Binding-site contacts:
Ligand atom C2 contacts residue TYR271 of chain 1.C at 4.0 Å (hydrophobic).
Ligand atom O6 contacts residue SER429 of chain 1.C at 3.1 Å (h-bond).
Ligand atom C7 contacts residue ASN430 of chain 1.C at 3.8 Å.
Ligand atom O3 contacts residue TYR271 of chain 1.C at 3.9 Å.
Ligand atom C1 contacts residue TYR271 of chain 1.C at 4.0 Å (hydrophobic).
Ligand atom C7 contacts residue TYR271 of chain 1.C at 4.3 Å (hydrophobic).
Ligand atom O7 contacts residue GLU396 of chain 1.C at 4.5 Å.
Ligand atom C4 contacts residue TYR271 of chain 1.C at 4.0 Å (hydrophobic).
Ligand atom C1 contacts residue ASN430 of chain 1.C at 1.4 Å.
Ligand atom C6 contacts residue TYR271 of chain 1.C at 4.3 Å (hydrophobic).
Ligand atom C3 contacts residue ASN430 of chain 1.C at 3.8 Å.
Ligand atom C5 contacts residue ASN430 of chain 1.C at 3.6 Å.
Ligand atom O7 contacts residue TYR271 of chain 1.C at 3.3 Å.
Ligand atom C5 contacts residue TYR271 of chain 1.C at 4.0 Å (hydrophobic).
Ligand atom C6 contacts residue SER429 of chain 1.C at 3.5 Å.
Ligand atom O6 contacts residue TYR271 of chain 1.C at 3.5 Å (h-bond).
Ligand atom O6 contacts residue ASN430 of chain 1.C at 4.5 Å.
Ligand atom O5 contacts residue ASN430 of chain 1.C at 2.3 Å (h-bond).
Ligand atom C3 contacts residue TYR271 of chain 1.C at 3.7 Å (hydrophobic).
Ligand atom C5 contacts residue SER429 of chain 1.C at 3.9 Å.
Ligand atom C1 contacts residue SER429 of chain 1.C at 4.2 Å.
Ligand atom O5 contacts residue SER429 of chain 1.C at 3.1 Å (h-bond).
Ligand atom O4 contacts residue TYR271 of chain 1.C at 3.2 Å.
Ligand atom O7 contacts residue ASN430 of chain 1.C at 4.1 Å.
Ligand atom O5 contacts residue TYR271 of chain 1.C at 3.5 Å (h-bond).
Ligand atom N2 contacts residue ASN430 of chain 1.C at 3.0 Å (h-bond).
Ligand atom C4 contacts residue ASN430 of chain 1.C at 4.2 Å.
Ligand atom C2 contacts residue ASN430 of chain 1.C at 2.4 Å.

Sequence of chain 1.C:
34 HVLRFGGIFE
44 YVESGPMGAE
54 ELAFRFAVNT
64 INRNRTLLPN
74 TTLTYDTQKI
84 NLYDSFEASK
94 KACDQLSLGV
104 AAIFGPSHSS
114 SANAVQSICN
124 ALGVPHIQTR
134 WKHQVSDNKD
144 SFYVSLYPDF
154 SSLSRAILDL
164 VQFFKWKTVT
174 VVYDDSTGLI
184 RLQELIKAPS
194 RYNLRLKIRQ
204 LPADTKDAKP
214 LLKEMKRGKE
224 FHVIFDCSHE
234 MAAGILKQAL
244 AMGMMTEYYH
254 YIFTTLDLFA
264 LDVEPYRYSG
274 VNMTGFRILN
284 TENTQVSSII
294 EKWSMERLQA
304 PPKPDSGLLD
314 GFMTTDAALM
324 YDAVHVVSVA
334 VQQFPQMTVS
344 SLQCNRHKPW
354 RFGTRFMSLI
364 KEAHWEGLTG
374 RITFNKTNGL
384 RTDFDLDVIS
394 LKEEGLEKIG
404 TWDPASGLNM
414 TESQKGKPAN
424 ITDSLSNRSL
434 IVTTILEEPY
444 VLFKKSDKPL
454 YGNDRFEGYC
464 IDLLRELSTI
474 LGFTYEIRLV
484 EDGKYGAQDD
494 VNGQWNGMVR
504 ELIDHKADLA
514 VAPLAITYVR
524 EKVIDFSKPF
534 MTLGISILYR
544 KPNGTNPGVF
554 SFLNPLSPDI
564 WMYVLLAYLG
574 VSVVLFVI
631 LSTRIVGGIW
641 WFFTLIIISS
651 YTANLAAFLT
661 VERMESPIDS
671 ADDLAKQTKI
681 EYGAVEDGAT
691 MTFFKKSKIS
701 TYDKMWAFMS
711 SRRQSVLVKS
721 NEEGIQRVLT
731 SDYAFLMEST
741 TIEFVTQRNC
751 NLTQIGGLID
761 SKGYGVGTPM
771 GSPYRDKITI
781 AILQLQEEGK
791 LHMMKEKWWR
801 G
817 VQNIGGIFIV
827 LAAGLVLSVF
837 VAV

The small molecule below binds the protein below.
Small molecule (SMILES): CC(=O)N[C@H]1[C@H](O[C@H]2[C@H](O)[C@@H](NC(C)=O)CO[C@@H]2CO)O[C@H](CO)[C@@H](O)[C@@H]1O